Binding-site contacts:
Ligand atom O2G contacts residue GLY67 of chain 1.A at 3.4 Å.
Ligand atom C6 contacts residue LYS125 of chain 1.A at 3.6 Å.
Ligand atom O4' contacts residue LYS125 of chain 1.A at 2.9 Å (salt-bridge).
Ligand atom C6 contacts residue LEU159 of chain 1.A at 3.6 Å (hydrophobic).
Ligand atom O6 contacts residue LEU159 of chain 1.A at 3.2 Å (h-bond).
Ligand atom N2 contacts residue LEU159 of chain 1.A at 3.5 Å.
Ligand atom N7 contacts residue ASN124 of chain 1.A at 3.1 Å (h-bond).
Ligand atom O1B contacts residue THR29 of chain 1.A at 2.5 Å (h-bond).
Ligand atom O6 contacts residue SER157 of chain 1.A at 2.9 Å (h-bond).
Ligand atom C5 contacts residue LYS125 of chain 1.A at 3.6 Å.
Ligand atom O6 contacts residue ASN124 of chain 1.A at 3.2 Å (h-bond).
Ligand atom O3A contacts residue GLY27 of chain 1.A at 3.0 Å (h-bond).
Ligand atom O2G contacts residue GLY68 of chain 1.A at 2.5 Å (h-bond).
Ligand atom N3B contacts residue ASN25 of chain 1.A at 3.0 Å (h-bond).
Ligand atom O1G contacts residue PRO45 of chain 1.A at 3.6 Å.
Ligand atom N1 contacts residue LEU159 of chain 1.A at 3.6 Å.
Ligand atom N1 contacts residue ASP127 of chain 1.A at 2.6 Å (salt-bridge).
Ligand atom O6 contacts residue ALA158 of chain 1.A at 3.1 Å (h-bond).
Ligand atom O6 contacts residue LYS125 of chain 1.A at 3.3 Å.
Ligand atom O6 contacts residue ASP127 of chain 1.A at 3.2 Å (salt-bridge).
Ligand atom O2A contacts residue GLY27 of chain 1.A at 3.4 Å.
Ligand atom O2G contacts residue LYS28 of chain 1.A at 2.9 Å (salt-bridge).
Ligand atom O3G contacts residue MG1 of chain 1.N at 2.0 Å.
Ligand atom C6 contacts residue ASP127 of chain 1.A at 3.3 Å.
Ligand atom PG contacts residue MG1 of chain 1.N at 3.1 Å.
Ligand atom C2 contacts residue ASP127 of chain 1.A at 3.5 Å.
Ligand atom O2B contacts residue LYS28 of chain 1.A at 2.7 Å (salt-bridge).
Ligand atom C4' contacts residue ASN25 of chain 1.A at 3.3 Å.
Ligand atom O3G contacts residue THR46 of chain 1.A at 2.8 Å (h-bond).
Ligand atom C5' contacts residue ASN25 of chain 1.A at 3.4 Å.
Ligand atom N2 contacts residue LEU128 of chain 1.A at 3.4 Å.
Ligand atom O1A contacts residue ILE43 of chain 1.A at 3.1 Å.
Ligand atom PB contacts residue LYS28 of chain 1.A at 3.6 Å.
Ligand atom N2 contacts residue ASP127 of chain 1.A at 3.2 Å (salt-bridge).
Ligand atom O2G contacts residue MG1 of chain 1.N at 3.5 Å.
Ligand atom O2A contacts residue THR30 of chain 1.A at 2.7 Å (h-bond).
Ligand atom O1B contacts residue MG1 of chain 1.N at 2.2 Å.
Ligand atom PB contacts residue MG1 of chain 1.N at 3.3 Å.
Ligand atom C2 contacts residue LEU159 of chain 1.A at 3.4 Å (hydrophobic).
Ligand atom O2B contacts residue GLY27 of chain 1.A at 3.1 Å (h-bond).

A small-molecule ligand and the protein it binds are described below.
Small molecule (SMILES): Nc1nc2c(ncn2[C@@H]2O[C@H](CO[P](=O)(O)O[P](=O)(O)NP(=O)(O)O)[C@@H](O)[C@H]2O)c(=O)[nH]1

Sequence of chain 1.A:
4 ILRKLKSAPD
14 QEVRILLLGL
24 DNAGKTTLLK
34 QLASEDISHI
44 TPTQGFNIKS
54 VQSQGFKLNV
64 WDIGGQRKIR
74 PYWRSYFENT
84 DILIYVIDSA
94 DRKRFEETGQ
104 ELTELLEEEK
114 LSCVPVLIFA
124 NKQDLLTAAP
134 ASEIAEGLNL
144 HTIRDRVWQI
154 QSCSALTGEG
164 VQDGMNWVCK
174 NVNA